Binding-site contacts:
Ligand atom N1 contacts residue ARG125 of chain 3.A at 3.8 Å.
Ligand atom C5 contacts residue ARG125 of chain 3.A at 3.6 Å.
Ligand atom C5 contacts residue THR21 of chain 3.O at 4.5 Å.
Ligand atom C4 contacts residue SER17 of chain 3.O at 4.1 Å.
Ligand atom P contacts residue ILE23 of chain 3.O at 4.2 Å.
Ligand atom C2 contacts residue ARG125 of chain 3.A at 3.9 Å.
Ligand atom OP1 contacts residue ARG125 of chain 3.A at 2.8 Å (salt-bridge).
Ligand atom OP2 contacts residue ILE23 of chain 3.O at 4.0 Å.
Ligand atom OP2 contacts residue SER77 of chain 3.A at 4.0 Å.
Ligand atom O4 contacts residue ARG125 of chain 3.A at 4.0 Å.
Ligand atom OP3 contacts residue ILE23 of chain 3.O at 4.3 Å.
Ligand atom C1' contacts residue ARG125 of chain 3.A at 4.3 Å.
Ligand atom O4 contacts residue SER17 of chain 3.O at 3.2 Å.
Ligand atom N3 contacts residue SER17 of chain 3.O at 4.4 Å.
Ligand atom N1 contacts residue ASN16 of chain 3.O at 4.4 Å.
Ligand atom OP1 contacts residue ARG131 of chain 3.A at 3.4 Å (salt-bridge).
Ligand atom O4 contacts residue THR21 of chain 3.O at 4.2 Å.
Ligand atom C3' contacts residue ARG125 of chain 3.A at 3.3 Å.
Ligand atom N3 contacts residue ASN16 of chain 3.O at 2.8 Å (h-bond).
Ligand atom C4' contacts residue ARG125 of chain 3.A at 4.3 Å.
Ligand atom C2' contacts residue ARG125 of chain 3.A at 3.8 Å.
Ligand atom O5' contacts residue ARG131 of chain 3.A at 3.0 Å (salt-bridge).
Ligand atom OP2 contacts residue ARG131 of chain 3.A at 3.8 Å.
Ligand atom C4 contacts residue ASN16 of chain 3.O at 4.0 Å.
Ligand atom O2 contacts residue ASN16 of chain 3.O at 2.7 Å (h-bond).
Ligand atom OP3 contacts residue SER77 of chain 3.A at 4.3 Å.
Ligand atom C5' contacts residue ARG125 of chain 3.A at 4.2 Å.
Ligand atom C4 contacts residue ARG125 of chain 3.A at 3.7 Å.
Ligand atom N3 contacts residue ARG125 of chain 3.A at 3.7 Å.
Ligand atom C5' contacts residue ARG131 of chain 3.A at 3.5 Å.
Ligand atom P contacts residue ARG131 of chain 3.A at 3.6 Å.
Ligand atom OP3 contacts residue ARG125 of chain 3.A at 2.7 Å.
Ligand atom O5' contacts residue ARG125 of chain 3.A at 3.1 Å (salt-bridge).
Ligand atom O2 contacts residue ARG125 of chain 3.A at 4.1 Å.
Ligand atom C2 contacts residue ASN16 of chain 3.O at 3.1 Å.
Ligand atom O4 contacts residue ASN16 of chain 3.O at 4.3 Å.
Ligand atom C6 contacts residue ARG125 of chain 3.A at 3.6 Å.
Ligand atom O3' contacts residue ARG125 of chain 3.A at 4.0 Å.
Ligand atom P contacts residue ARG125 of chain 3.A at 3.7 Å.
Ligand atom OP1 contacts residue ILE23 of chain 3.O at 3.7 Å.

This protein binds this small molecule.
Small molecule (SMILES): CO[P](=O)(O)O[C@H]1[C@@H](O)[C@H](n2ccc(=O)[nH]c2=O)O[C@@H]1COP(=O)(O)O

Sequence of chain 3.O:
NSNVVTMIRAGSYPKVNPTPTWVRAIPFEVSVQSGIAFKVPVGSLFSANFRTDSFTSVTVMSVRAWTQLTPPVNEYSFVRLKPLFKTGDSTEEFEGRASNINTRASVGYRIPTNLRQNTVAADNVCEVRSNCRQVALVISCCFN

Sequence of chain 3.A:
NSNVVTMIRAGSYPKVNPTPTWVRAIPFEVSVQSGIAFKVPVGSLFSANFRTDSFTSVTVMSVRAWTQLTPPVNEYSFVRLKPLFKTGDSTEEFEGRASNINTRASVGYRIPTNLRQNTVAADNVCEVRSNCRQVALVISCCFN